Sequence of chain 1.A:
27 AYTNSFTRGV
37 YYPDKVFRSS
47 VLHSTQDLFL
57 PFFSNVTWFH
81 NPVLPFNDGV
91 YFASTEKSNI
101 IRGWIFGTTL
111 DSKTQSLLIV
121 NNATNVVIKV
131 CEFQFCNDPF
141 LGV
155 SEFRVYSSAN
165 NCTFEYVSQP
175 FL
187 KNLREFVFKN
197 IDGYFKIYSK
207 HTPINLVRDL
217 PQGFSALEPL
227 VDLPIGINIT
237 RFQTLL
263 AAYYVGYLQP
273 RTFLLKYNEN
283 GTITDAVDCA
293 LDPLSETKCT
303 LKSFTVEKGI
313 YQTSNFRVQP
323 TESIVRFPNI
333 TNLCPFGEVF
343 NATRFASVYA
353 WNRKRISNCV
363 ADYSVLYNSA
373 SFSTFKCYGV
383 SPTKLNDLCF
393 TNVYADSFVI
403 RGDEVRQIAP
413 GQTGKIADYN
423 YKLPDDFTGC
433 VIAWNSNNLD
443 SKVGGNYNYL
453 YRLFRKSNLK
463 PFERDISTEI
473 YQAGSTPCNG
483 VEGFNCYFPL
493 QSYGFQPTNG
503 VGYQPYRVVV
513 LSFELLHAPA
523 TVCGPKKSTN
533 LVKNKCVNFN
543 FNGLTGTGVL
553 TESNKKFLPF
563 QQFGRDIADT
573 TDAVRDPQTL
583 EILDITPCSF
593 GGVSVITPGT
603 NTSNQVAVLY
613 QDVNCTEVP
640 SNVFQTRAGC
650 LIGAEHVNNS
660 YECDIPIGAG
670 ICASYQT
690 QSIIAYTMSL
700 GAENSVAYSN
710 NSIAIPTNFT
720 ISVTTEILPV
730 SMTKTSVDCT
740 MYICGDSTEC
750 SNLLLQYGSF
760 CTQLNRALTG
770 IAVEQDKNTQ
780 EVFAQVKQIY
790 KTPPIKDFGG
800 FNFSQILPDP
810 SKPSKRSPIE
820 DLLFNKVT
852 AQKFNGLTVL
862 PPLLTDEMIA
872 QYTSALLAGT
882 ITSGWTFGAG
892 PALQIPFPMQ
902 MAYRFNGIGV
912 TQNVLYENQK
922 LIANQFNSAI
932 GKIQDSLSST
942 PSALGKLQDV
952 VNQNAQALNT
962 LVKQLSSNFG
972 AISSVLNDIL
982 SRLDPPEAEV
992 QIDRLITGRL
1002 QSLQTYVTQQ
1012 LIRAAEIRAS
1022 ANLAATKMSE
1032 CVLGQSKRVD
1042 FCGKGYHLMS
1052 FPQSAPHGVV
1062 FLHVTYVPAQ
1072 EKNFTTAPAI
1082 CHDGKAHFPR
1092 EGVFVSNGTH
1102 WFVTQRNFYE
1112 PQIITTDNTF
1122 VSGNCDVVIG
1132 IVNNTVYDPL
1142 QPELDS

This small molecule binds to this protein.
Small molecule (SMILES): CC(=O)N[C@@H]1[C@@H](O)[C@H](O)[C@@H](CO)O[C@H]1O

Binding-site contacts:
Ligand atom C1 contacts residue ASN616 of chain 1.A at 1.4 Å.
Ligand atom C6 contacts residue THR618 of chain 1.A at 3.8 Å.
Ligand atom C3 contacts residue ASN616 of chain 1.A at 3.8 Å.
Ligand atom C2 contacts residue ASN616 of chain 1.A at 2.4 Å.
Ligand atom O5 contacts residue ASN616 of chain 1.A at 2.4 Å (h-bond).
Ligand atom O6 contacts residue THR618 of chain 1.A at 3.0 Å (h-bond).
Ligand atom C5 contacts residue ASN616 of chain 1.A at 3.7 Å.
Ligand atom C1 contacts residue THR618 of chain 1.A at 4.2 Å.
Ligand atom O5 contacts residue THR618 of chain 1.A at 3.6 Å.
Ligand atom C5 contacts residue THR618 of chain 1.A at 3.8 Å.
Ligand atom O7 contacts residue ASN616 of chain 1.A at 3.9 Å.
Ligand atom C7 contacts residue ASN616 of chain 1.A at 3.6 Å.
Ligand atom N2 contacts residue ASN616 of chain 1.A at 2.9 Å (h-bond).
Ligand atom C4 contacts residue ASN616 of chain 1.A at 4.2 Å.